Sequence of chain 1.B:
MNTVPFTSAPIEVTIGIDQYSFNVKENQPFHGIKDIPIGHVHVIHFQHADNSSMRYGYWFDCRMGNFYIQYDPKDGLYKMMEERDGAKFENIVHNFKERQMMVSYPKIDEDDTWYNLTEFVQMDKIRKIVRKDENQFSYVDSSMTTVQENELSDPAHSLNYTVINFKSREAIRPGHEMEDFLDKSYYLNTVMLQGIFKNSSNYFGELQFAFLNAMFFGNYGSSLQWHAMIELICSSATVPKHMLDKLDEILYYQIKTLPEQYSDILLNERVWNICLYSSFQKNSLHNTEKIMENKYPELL

Binding-site contacts:
Ligand atom C4 contacts residue GLU87 of chain 1.B at 3.6 Å.
Ligand atom CL contacts residue PHE100 of chain 1.B at 3.9 Å.
Ligand atom C6 contacts residue ILE96 of chain 1.B at 3.9 Å (hydrophobic).
Ligand atom C contacts residue GLN74 of chain 1.B at 3.6 Å.
Ligand atom C9 contacts residue LYS92 of chain 1.B at 3.2 Å.
Ligand atom C9 contacts residue GLU87 of chain 1.B at 3.6 Å.
Ligand atom CL contacts residue PRO9 of chain 1.B at 3.7 Å.
Ligand atom C8 contacts residue TYR72 of chain 1.B at 4.1 Å (hydrophobic).
Ligand atom C5 contacts residue PHE93 of chain 1.B at 4.2 Å (hydrophobic).
Ligand atom CL contacts residue ILE96 of chain 1.B at 4.1 Å.
Ligand atom C2 contacts residue TYR72 of chain 1.B at 3.8 Å (hydrophobic).
Ligand atom C1 contacts residue THR11 of chain 1.B at 4.2 Å.
Ligand atom C6 contacts residue TYR72 of chain 1.B at 3.5 Å (hydrophobic).
Ligand atom S contacts residue LYS92 of chain 1.B at 4.4 Å.
Ligand atom C4 contacts residue TYR72 of chain 1.B at 3.7 Å (hydrophobic).
Ligand atom CL contacts residue PHE10 of chain 1.B at 3.7 Å.
Ligand atom C3 contacts residue TYR72 of chain 1.B at 4.0 Å (hydrophobic).
Ligand atom O contacts residue THR11 of chain 1.B at 4.4 Å.
Ligand atom C5 contacts residue GLU87 of chain 1.B at 4.1 Å.
Ligand atom C2 contacts residue GLN74 of chain 1.B at 3.5 Å.
Ligand atom N contacts residue GLN74 of chain 1.B at 2.8 Å (h-bond).
Ligand atom C7 contacts residue ILE96 of chain 1.B at 4.0 Å (hydrophobic).
Ligand atom CL contacts residue TYR72 of chain 1.B at 4.0 Å.
Ligand atom C7 contacts residue TYR72 of chain 1.B at 3.8 Å (hydrophobic).
Ligand atom C contacts residue THR11 of chain 1.B at 4.4 Å.
Ligand atom N contacts residue THR11 of chain 1.B at 4.2 Å.
Ligand atom C1 contacts residue GLN74 of chain 1.B at 3.4 Å.
Ligand atom O contacts residue GLN74 of chain 1.B at 4.2 Å.
Ligand atom C6 contacts residue PRO9 of chain 1.B at 4.2 Å (hydrophobic).
Ligand atom N1 contacts residue TYR72 of chain 1.B at 4.4 Å.
Ligand atom C6 contacts residue PHE93 of chain 1.B at 4.4 Å (hydrophobic).
Ligand atom CL contacts residue THR11 of chain 1.B at 4.0 Å.
Ligand atom C5 contacts residue TYR72 of chain 1.B at 3.4 Å (hydrophobic).

This protein binds this small molecule.
Small molecule (SMILES): CNC(=O)CN(c1cccc(Cl)c1)S(C)(=O)=O